This small molecule binds to this protein.
Small molecule (SMILES): Nc1ccn([C@H]2C[C@H](O)[C@@H](COP(=O)(O)O)O2)c(=O)n1

Sequence of chain 2.B:
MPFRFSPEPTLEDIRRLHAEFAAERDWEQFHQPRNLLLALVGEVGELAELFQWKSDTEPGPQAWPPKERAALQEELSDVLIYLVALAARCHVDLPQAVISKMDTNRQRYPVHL

Binding-site contacts:
Ligand atom C6 contacts residue TRP47 of chain 2.A at 3.8 Å (hydrophobic).
Ligand atom O4' contacts residue ASN125 of chain 1.A at 3.4 Å.
Ligand atom C1' contacts residue ASN125 of chain 1.A at 3.7 Å.
Ligand atom C5 contacts residue TRP47 of chain 2.A at 3.4 Å (hydrophobic).
Ligand atom O1P contacts residue TYR129 of chain 1.A at 2.5 Å (h-bond).
Ligand atom N3 contacts residue TRP47 of chain 2.A at 3.6 Å.
Ligand atom O3' contacts residue LYS121 of chain 1.A at 3.9 Å.
Ligand atom C4 contacts residue TRP73 of chain 2.B at 3.5 Å (hydrophobic).
Ligand atom C2 contacts residue PHE41 of chain 2.A at 3.9 Å (hydrophobic).
Ligand atom C2' contacts residue ASN125 of chain 1.A at 3.8 Å.
Ligand atom O2 contacts residue TYR102 of chain 2.A at 3.8 Å.
Ligand atom C4' contacts residue LYS121 of chain 1.A at 3.9 Å.
Ligand atom C4' contacts residue ASP98 of chain 2.A at 3.7 Å.
Ligand atom O2 contacts residue PHE41 of chain 2.A at 3.9 Å.
Ligand atom C4 contacts residue HIS51 of chain 2.A at 3.8 Å.
Ligand atom C2 contacts residue TYR102 of chain 2.A at 3.6 Å (hydrophobic).
Ligand atom C2' contacts residue TYR102 of chain 2.A at 3.6 Å (hydrophobic).
Ligand atom C1' contacts residue PHE41 of chain 2.A at 3.9 Å (hydrophobic).
Ligand atom C4' contacts residue ASN125 of chain 1.A at 3.4 Å.
Ligand atom N1 contacts residue PHE41 of chain 2.A at 3.9 Å.
Ligand atom N4 contacts residue HIS51 of chain 2.A at 3.7 Å.
Ligand atom C2 contacts residue HIS51 of chain 2.A at 3.8 Å.
Ligand atom O2 contacts residue HIS51 of chain 2.A at 3.8 Å.
Ligand atom C5' contacts residue TYR102 of chain 2.A at 3.7 Å (hydrophobic).
Ligand atom C2 contacts residue HIS38 of chain 2.A at 3.9 Å.
Ligand atom O3' contacts residue ASN125 of chain 1.A at 2.9 Å (h-bond).
Ligand atom C6 contacts residue TYR102 of chain 2.A at 3.6 Å (hydrophobic).
Ligand atom C3' contacts residue ASP98 of chain 2.A at 3.3 Å.
Ligand atom O3' contacts residue ILE101 of chain 2.A at 3.5 Å.
Ligand atom O3' contacts residue ASP98 of chain 2.A at 2.5 Å (salt-bridge).
Ligand atom C4 contacts residue TRP47 of chain 2.A at 3.4 Å (hydrophobic).
Ligand atom N3 contacts residue TYR102 of chain 2.A at 3.9 Å.
Ligand atom P contacts residue TYR129 of chain 1.A at 3.8 Å.
Ligand atom N3 contacts residue HIS51 of chain 2.A at 2.9 Å (h-bond).
Ligand atom N4 contacts residue TRP47 of chain 2.A at 3.6 Å.
Ligand atom O2 contacts residue HIS38 of chain 2.A at 2.7 Å (h-bond).
Ligand atom N4 contacts residue TRP73 of chain 2.B at 3.2 Å.
Ligand atom C3' contacts residue ASN125 of chain 1.A at 3.6 Å.
Ligand atom C5 contacts residue TYR102 of chain 2.A at 3.9 Å (hydrophobic).
Ligand atom N1 contacts residue TYR102 of chain 2.A at 3.4 Å (h-bond).

Sequence of chain 1.A:
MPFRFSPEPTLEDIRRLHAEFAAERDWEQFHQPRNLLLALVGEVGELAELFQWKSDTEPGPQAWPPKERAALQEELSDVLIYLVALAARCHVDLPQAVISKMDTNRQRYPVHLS

Sequence of chain 2.A:
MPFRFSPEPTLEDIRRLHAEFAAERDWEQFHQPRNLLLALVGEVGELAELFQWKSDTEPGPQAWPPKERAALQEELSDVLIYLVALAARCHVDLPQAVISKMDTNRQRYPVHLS